This protein binds this small molecule.
Small molecule (SMILES): NCCCC[C@H](N)C(=O)N[C@@H](Cc1ccc(O)cc1)C(=O)N[C@@H](CCC(=O)O)C(=O)N1CCC[C@H]1C(=O)N[C@@H](Cc1ccccc1)C(=O)N[C@@H](CC1=c2ccccc2=NC1)C(=O)N[C@@H](CCC(=O)O)C(=O)N[C@@H](CC(=O)O)C(=O)N[C@H](C=O)CCC(=O)O

Binding-site contacts:
Ligand atom CE1 contacts residue GLN24 of chain 1.E at 3.3 Å.
Ligand atom O contacts residue TYR71 of chain 1.E at 3.8 Å.
Ligand atom CZ contacts residue ARG62 of chain 1.E at 3.8 Å.
Ligand atom CD2 contacts residue ARG62 of chain 1.E at 3.7 Å.
Ligand atom OE1 contacts residue ARG70 of chain 1.E at 2.6 Å (salt-bridge).
Ligand atom CZ contacts residue PHE19 of chain 1.E at 3.5 Å (hydrophobic).
Ligand atom CZ contacts residue ARG68 of chain 1.E at 3.6 Å.
Ligand atom N contacts residue THR69 of chain 1.E at 3.0 Å (h-bond).
Ligand atom CB contacts residue ARG62 of chain 1.E at 3.7 Å.
Ligand atom CB contacts residue TYR71 of chain 1.E at 3.3 Å (hydrophobic).
Ligand atom CE1 contacts residue ARG62 of chain 1.E at 3.5 Å.
Ligand atom CB contacts residue THR69 of chain 1.E at 3.7 Å.
Ligand atom CE2 contacts residue ARG62 of chain 1.E at 3.8 Å.
Ligand atom CE1 contacts residue THR69 of chain 1.E at 3.8 Å.
Ligand atom CE1 contacts residue PHE19 of chain 1.E at 3.7 Å (hydrophobic).
Ligand atom CD contacts residue ARG70 of chain 1.E at 3.3 Å.
Ligand atom C contacts residue ILE78 of chain 1.E at 3.8 Å (hydrophobic).
Ligand atom OE2 contacts residue TYR71 of chain 1.E at 3.1 Å (h-bond).
Ligand atom OE2 contacts residue ARG70 of chain 1.E at 3.7 Å.
Ligand atom O contacts residue THR69 of chain 1.E at 3.4 Å.
Ligand atom NE1 contacts residue MET80 of chain 1.E at 3.7 Å.
Ligand atom CA contacts residue TYR71 of chain 1.E at 3.7 Å (hydrophobic).
Ligand atom CH2 contacts residue LYS21 of chain 1.E at 3.2 Å.
Ligand atom CE1 contacts residue ARG68 of chain 1.E at 3.2 Å.
Ligand atom C contacts residue THR69 of chain 1.E at 3.8 Å.
Ligand atom O contacts residue TYR71 of chain 1.E at 3.4 Å (h-bond).
Ligand atom OH contacts residue ARG68 of chain 1.E at 3.1 Å (salt-bridge).
Ligand atom CB contacts residue TYR71 of chain 1.E at 3.7 Å (hydrophobic).
Ligand atom CZ2 contacts residue LYS21 of chain 1.E at 3.5 Å.
Ligand atom CD2 contacts residue ILE78 of chain 1.E at 3.2 Å (hydrophobic).
Ligand atom CD1 contacts residue ARG62 of chain 1.E at 3.4 Å.
Ligand atom O contacts residue TYR71 of chain 1.E at 3.2 Å.
Ligand atom CA contacts residue THR69 of chain 1.E at 3.7 Å.
Ligand atom O contacts residue ILE78 of chain 1.E at 3.1 Å.
Ligand atom CE2 contacts residue LEU60 of chain 1.E at 3.7 Å (hydrophobic).
Ligand atom OH contacts residue LEU26 of chain 1.E at 3.4 Å.
Ligand atom CG contacts residue ARG62 of chain 1.E at 3.6 Å.
Ligand atom CG contacts residue THR69 of chain 1.E at 3.8 Å.
Ligand atom CD1 contacts residue THR69 of chain 1.E at 3.7 Å.
Ligand atom CD1 contacts residue ARG68 of chain 1.E at 3.6 Å.

Sequence of chain 1.E:
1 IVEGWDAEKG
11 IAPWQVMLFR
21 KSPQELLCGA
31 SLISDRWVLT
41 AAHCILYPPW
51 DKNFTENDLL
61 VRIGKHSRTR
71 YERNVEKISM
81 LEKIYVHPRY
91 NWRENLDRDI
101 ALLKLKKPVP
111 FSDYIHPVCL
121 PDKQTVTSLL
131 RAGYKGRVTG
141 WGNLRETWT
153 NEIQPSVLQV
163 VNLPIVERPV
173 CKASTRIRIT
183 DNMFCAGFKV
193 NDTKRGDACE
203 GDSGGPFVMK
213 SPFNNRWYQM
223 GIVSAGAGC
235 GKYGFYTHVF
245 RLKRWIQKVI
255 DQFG